Binding-site contacts:
Ligand atom C11 contacts residue F8C1 of chain 1.C at 0.1 Å.
Ligand atom C06 contacts residue F8C1 of chain 1.C at 0.2 Å.
Ligand atom C09 contacts residue F8C1 of chain 1.C at 0.3 Å.
Ligand atom N15 contacts residue F8C1 of chain 1.C at 0.3 Å (h-bond).
Ligand atom C14 contacts residue F8C1 of chain 1.C at 0.2 Å.
Ligand atom C02 contacts residue F8C1 of chain 1.C at 0.2 Å.
Ligand atom O20 contacts residue F8C1 of chain 1.C at 1.3 Å.
Ligand atom C19 contacts residue F8C1 of chain 1.C at 0.2 Å.
Ligand atom O33 contacts residue F8C1 of chain 1.C at 0.3 Å (h-bond).
Ligand atom C31 contacts residue F8C1 of chain 1.C at 0.2 Å.
Ligand atom N28 contacts residue F8C1 of chain 1.C at 0.2 Å (h-bond).
Ligand atom C34 contacts residue F8C1 of chain 1.C at 0.2 Å.
Ligand atom O18 contacts residue F8C1 of chain 1.C at 0.2 Å (h-bond).
Ligand atom C08 contacts residue F8C1 of chain 1.C at 0.3 Å.
Ligand atom O22 contacts residue F8C1 of chain 1.C at 0.1 Å (h-bond).
Ligand atom C13 contacts residue F8C1 of chain 1.C at 0.1 Å.
Ligand atom C26 contacts residue F8C1 of chain 1.C at 0.2 Å.
Ligand atom C30 contacts residue F8C1 of chain 1.C at 0.2 Å.
Ligand atom C29 contacts residue F8C1 of chain 1.C at 0.2 Å.
Ligand atom O20 contacts residue CYS149 of chain 1.A at 2.6 Å (h-bond).
Ligand atom C32 contacts residue F8C1 of chain 1.C at 0.2 Å.
Ligand atom C19 contacts residue CYS149 of chain 1.A at 1.8 Å (hydrophobic).
Ligand atom N03 contacts residue F8C1 of chain 1.C at 0.2 Å (h-bond).
Ligand atom C36 contacts residue F8C1 of chain 1.C at 0.2 Å.
Ligand atom O01 contacts residue F8C1 of chain 1.C at 0.2 Å (h-bond).
Ligand atom C05 contacts residue F8C1 of chain 1.C at 0.2 Å.
Ligand atom C11 contacts residue CYS149 of chain 1.A at 2.7 Å (hydrophobic).
Ligand atom C12 contacts residue F8C1 of chain 1.C at 0.1 Å.
Ligand atom C17 contacts residue F8C1 of chain 1.C at 0.1 Å.
Ligand atom O21 contacts residue F8C1 of chain 1.C at 0.8 Å (h-bond).
Ligand atom O18 contacts residue HIS167 of chain 1.A at 2.7 Å (h-bond).
Ligand atom N10 contacts residue F8C1 of chain 1.C at 0.2 Å (h-bond).
Ligand atom C25 contacts residue F8C1 of chain 1.C at 0.2 Å.
Ligand atom C07 contacts residue F8C1 of chain 1.C at 0.2 Å.
Ligand atom C16 contacts residue F8C1 of chain 1.C at 0.3 Å.
Ligand atom C24 contacts residue F8C1 of chain 1.C at 0.1 Å.
Ligand atom C23 contacts residue F8C1 of chain 1.C at 0.1 Å.
Ligand atom C35 contacts residue F8C1 of chain 1.C at 0.2 Å.
Ligand atom C27 contacts residue F8C1 of chain 1.C at 0.2 Å.
Ligand atom C04 contacts residue F8C1 of chain 1.C at 0.2 Å.

The protein below binds the small molecule below.
Small molecule (SMILES): CC(C)C[C@H](NC(=O)OC1CC2(CCN(C(=O)C(C)C)CC2)C1)C(=O)N[C@@H](C[C@@H]1CCNC1=O)C(O)S(=O)(=O)O

Sequence of chain 1.A:
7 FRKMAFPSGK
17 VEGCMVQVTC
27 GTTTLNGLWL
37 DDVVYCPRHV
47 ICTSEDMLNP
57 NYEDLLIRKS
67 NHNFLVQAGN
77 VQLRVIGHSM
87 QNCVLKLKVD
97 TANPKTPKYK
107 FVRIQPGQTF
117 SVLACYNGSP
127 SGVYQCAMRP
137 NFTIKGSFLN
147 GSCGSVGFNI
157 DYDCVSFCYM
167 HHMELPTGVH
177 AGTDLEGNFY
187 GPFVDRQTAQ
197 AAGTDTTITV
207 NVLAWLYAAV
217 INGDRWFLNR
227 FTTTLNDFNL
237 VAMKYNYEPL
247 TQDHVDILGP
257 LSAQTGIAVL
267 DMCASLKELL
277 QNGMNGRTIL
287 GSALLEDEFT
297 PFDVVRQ